Binding-site contacts:
Ligand atom C6 contacts residue ALA53 of chain 1.A at 4.0 Å (hydrophobic).
Ligand atom C3 contacts residue MET111 of chain 1.A at 3.4 Å (hydrophobic).
Ligand atom C12 contacts residue LEU169 of chain 1.A at 3.7 Å (hydrophobic).
Ligand atom C4 contacts residue THR108 of chain 1.A at 3.7 Å.
Ligand atom N11 contacts residue LEU169 of chain 1.A at 4.0 Å.
Ligand atom N2 contacts residue LEU110 of chain 1.A at 3.6 Å.
Ligand atom C8 contacts residue LEU169 of chain 1.A at 3.7 Å (hydrophobic).
Ligand atom C7 contacts residue VAL40 of chain 1.A at 4.1 Å (hydrophobic).
Ligand atom C18 contacts residue ALA53 of chain 1.A at 3.9 Å (hydrophobic).
Ligand atom C12 contacts residue VAL40 of chain 1.A at 3.8 Å (hydrophobic).
Ligand atom F19 contacts residue VAL107 of chain 1.A at 3.3 Å.
Ligand atom C17 contacts residue THR108 of chain 1.A at 3.4 Å.
Ligand atom C17 contacts residue LEU106 of chain 1.A at 3.4 Å (hydrophobic).
Ligand atom C14 contacts residue LEU169 of chain 1.A at 3.8 Å (hydrophobic).
Ligand atom C16 contacts residue LEU106 of chain 1.A at 3.7 Å (hydrophobic).
Ligand atom C3 contacts residue HIS109 of chain 1.A at 3.3 Å.
Ligand atom C3 contacts residue ALA53 of chain 1.A at 3.6 Å (hydrophobic).
Ligand atom C6 contacts residue VAL40 of chain 1.A at 4.0 Å (hydrophobic).
Ligand atom F19 contacts residue LEU88 of chain 1.A at 3.8 Å.
Ligand atom C18 contacts residue THR108 of chain 1.A at 3.8 Å.
Ligand atom N2 contacts residue HIS109 of chain 1.A at 3.8 Å.
Ligand atom C17 contacts residue ALA53 of chain 1.A at 3.3 Å (hydrophobic).
Ligand atom N9 contacts residue SER34 of chain 1.A at 4.1 Å.
Ligand atom N2 contacts residue MET111 of chain 1.A at 2.7 Å (h-bond).
Ligand atom N2 contacts residue ALA53 of chain 1.A at 3.5 Å.
Ligand atom C4 contacts residue ALA53 of chain 1.A at 3.9 Å (hydrophobic).
Ligand atom C1 contacts residue ALA53 of chain 1.A at 3.7 Å (hydrophobic).
Ligand atom C16 contacts residue THR108 of chain 1.A at 3.6 Å.
Ligand atom N11 contacts residue VAL40 of chain 1.A at 3.6 Å.
Ligand atom C15 contacts residue LEU77 of chain 1.A at 4.0 Å (hydrophobic).
Ligand atom C7 contacts residue LEU169 of chain 1.A at 3.9 Å (hydrophobic).
Ligand atom C18 contacts residue LYS55 of chain 1.A at 3.7 Å.
Ligand atom F19 contacts residue LEU106 of chain 1.A at 3.1 Å.
Ligand atom F19 contacts residue THR108 of chain 1.A at 3.7 Å.
Ligand atom N9 contacts residue VAL40 of chain 1.A at 3.9 Å.
Ligand atom C3 contacts residue THR108 of chain 1.A at 3.8 Å.
Ligand atom C1 contacts residue LEU110 of chain 1.A at 3.6 Å (hydrophobic).
Ligand atom C17 contacts residue LYS55 of chain 1.A at 3.7 Å.
Ligand atom C14 contacts residue LYS55 of chain 1.A at 4.0 Å.
Ligand atom C1 contacts residue MET111 of chain 1.A at 3.4 Å (hydrophobic).

Sequence of chain 1.A:
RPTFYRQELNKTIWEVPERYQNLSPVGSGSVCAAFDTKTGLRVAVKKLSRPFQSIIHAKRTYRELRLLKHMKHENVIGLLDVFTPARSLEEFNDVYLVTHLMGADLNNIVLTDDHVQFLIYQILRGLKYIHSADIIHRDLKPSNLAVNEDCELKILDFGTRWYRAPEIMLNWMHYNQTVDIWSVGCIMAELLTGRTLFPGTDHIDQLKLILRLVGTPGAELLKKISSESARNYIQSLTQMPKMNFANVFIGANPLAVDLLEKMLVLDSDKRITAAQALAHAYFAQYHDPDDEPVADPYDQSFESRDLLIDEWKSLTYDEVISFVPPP

A small-molecule ligand and the protein it binds are described below.
Small molecule (SMILES): Fc1ccc(-c2n[nH]cc2-c2ccncc2)cc1